Sequence of chain 1.F:
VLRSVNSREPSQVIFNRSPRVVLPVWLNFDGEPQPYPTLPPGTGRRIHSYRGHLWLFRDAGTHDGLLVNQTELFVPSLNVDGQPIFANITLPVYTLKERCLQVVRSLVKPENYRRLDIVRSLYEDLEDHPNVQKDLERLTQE

Binding-site contacts:
Ligand atom OAG contacts residue PHE40 of chain 1.F at 3.5 Å.
Ligand atom CG contacts residue HIS64 of chain 1.F at 3.8 Å.
Ligand atom CBC contacts residue TYR47 of chain 1.F at 3.8 Å (hydrophobic).
Ligand atom NAW contacts residue TYR61 of chain 1.F at 3.8 Å.
Ligand atom NAV contacts residue HIS59 of chain 1.F at 2.9 Å (h-bond).
Ligand atom NAE contacts residue TYR61 of chain 1.F at 3.5 Å (h-bond).
Ligand atom OD1 contacts residue SER60 of chain 1.F at 2.7 Å (h-bond).
Ligand atom OD1 contacts residue HIS64 of chain 1.F at 2.9 Å (h-bond).
Ligand atom CAC contacts residue TYR47 of chain 1.F at 3.6 Å (hydrophobic).
Ligand atom OAG contacts residue HIS64 of chain 1.F at 3.5 Å.
Ligand atom CAK contacts residue TYR47 of chain 1.F at 3.7 Å (hydrophobic).
Ligand atom CBK contacts residue TYR61 of chain 1.F at 3.6 Å (hydrophobic).
Ligand atom CAO contacts residue PRO48 of chain 1.F at 3.1 Å (hydrophobic).
Ligand atom CAP contacts residue ASN16 of chain 1.F at 3.5 Å.
Ligand atom N contacts residue TYR47 of chain 1.F at 3.8 Å.
Ligand atom CD2 contacts residue TYR47 of chain 1.F at 3.8 Å (hydrophobic).
Ligand atom CAC contacts residue TRP37 of chain 1.F at 3.8 Å (hydrophobic).
Ligand atom O contacts residue TYR47 of chain 1.F at 2.5 Å (h-bond).
Ligand atom CBD contacts residue TYR47 of chain 1.F at 3.7 Å (hydrophobic).
Ligand atom CA contacts residue HIS59 of chain 1.F at 3.4 Å.
Ligand atom CAM contacts residue ILE58 of chain 1.F at 3.5 Å (hydrophobic).
Ligand atom CBE contacts residue ILE58 of chain 1.F at 3.7 Å (hydrophobic).
Ligand atom CAQ contacts residue TYR61 of chain 1.F at 3.2 Å (hydrophobic).
Ligand atom CAJ contacts residue TYR61 of chain 1.F at 3.4 Å (hydrophobic).
Ligand atom CAM contacts residue TYR47 of chain 1.F at 3.7 Å (hydrophobic).
Ligand atom CG contacts residue SER60 of chain 1.F at 3.8 Å.
Ligand atom C contacts residue HIS59 of chain 1.F at 3.6 Å.
Ligand atom CBD contacts residue ILE58 of chain 1.F at 3.8 Å (hydrophobic).
Ligand atom CG contacts residue TRP37 of chain 1.F at 3.8 Å (hydrophobic).
Ligand atom NAU contacts residue PRO48 of chain 1.F at 3.8 Å.
Ligand atom CA contacts residue TYR47 of chain 1.F at 3.8 Å (hydrophobic).
Ligand atom OD1 contacts residue TYR61 of chain 1.F at 3.7 Å.
Ligand atom CAZ contacts residue TYR61 of chain 1.F at 3.6 Å (hydrophobic).
Ligand atom C contacts residue TYR47 of chain 1.F at 3.4 Å (hydrophobic).
Ligand atom CBA contacts residue TYR61 of chain 1.F at 3.9 Å (hydrophobic).
Ligand atom CB contacts residue TYR47 of chain 1.F at 3.6 Å (hydrophobic).
Ligand atom CB contacts residue TRP66 of chain 1.F at 3.5 Å (hydrophobic).
Ligand atom CB contacts residue HIS59 of chain 1.F at 3.7 Å.
Ligand atom CD2 contacts residue TRP37 of chain 1.F at 3.6 Å (hydrophobic).
Ligand atom CG contacts residue TRP66 of chain 1.F at 3.8 Å (hydrophobic).

This small molecule binds to this protein.
Small molecule (SMILES): Cc1ncsc1-c1ccc(CNC(=O)[C@@H]2C[C@@H](O)CN2C(=O)[C@@H](NC(=O)C2(C#N)CC2)C(C)(C)C)cc1